This small molecule binds to this protein.
Small molecule (SMILES): NS(=O)(=O)c1cc2c(cc1Cl)N[C@H]([C@H]1C[C@H]3C=C[C@@H]1C3)NS2(=O)=O

Binding-site contacts:
Ligand atom C1 contacts residue PRO485 of chain 1.D at 4.0 Å (hydrophobic).
Ligand atom O2 contacts residue SER488 of chain 1.D at 3.4 Å (h-bond).
Ligand atom S1 contacts residue PHE486 of chain 1.D at 3.7 Å.
Ligand atom S2 contacts residue PHE486 of chain 1.D at 4.0 Å.
Ligand atom C4 contacts residue GLY722 of chain 1.A at 3.1 Å.
Ligand atom C8 contacts residue PRO485 of chain 1.D at 3.9 Å (hydrophobic).
Ligand atom O2 contacts residue MET487 of chain 1.D at 3.0 Å (h-bond).
Ligand atom CL contacts residue SER745 of chain 1.D at 3.6 Å.
Ligand atom C11 contacts residue PHE486 of chain 1.D at 2.9 Å (hydrophobic).
Ligand atom N2 contacts residue SER720 of chain 1.A at 3.7 Å.
Ligand atom O3 contacts residue PHE486 of chain 1.D at 3.6 Å (h-bond).
Ligand atom O3 contacts residue MET487 of chain 1.D at 3.5 Å.
Ligand atom C3 contacts residue PRO485 of chain 1.A at 4.0 Å (hydrophobic).
Ligand atom O4 contacts residue LEU750 of chain 1.D at 3.0 Å.
Ligand atom C14 contacts residue SER720 of chain 1.A at 3.5 Å.
Ligand atom C7 contacts residue LYS484 of chain 1.D at 4.0 Å.
Ligand atom O2 contacts residue PRO485 of chain 1.D at 2.8 Å (h-bond).
Ligand atom C5 contacts residue LEU742 of chain 1.D at 4.0 Å (hydrophobic).
Ligand atom C9 contacts residue PHE486 of chain 1.D at 3.4 Å (hydrophobic).
Ligand atom C14 contacts residue SER745 of chain 1.D at 3.0 Å.
Ligand atom N1 contacts residue PRO485 of chain 1.D at 2.6 Å (h-bond).
Ligand atom N2 contacts residue SER745 of chain 1.D at 4.0 Å.
Ligand atom C4 contacts residue LYS721 of chain 1.A at 3.7 Å.
Ligand atom S2 contacts residue ASP751 of chain 1.D at 4.0 Å.
Ligand atom C11 contacts residue MET487 of chain 1.D at 4.0 Å (hydrophobic).
Ligand atom C7 contacts residue LEU742 of chain 1.D at 3.7 Å (hydrophobic).
Ligand atom C12 contacts residue PHE486 of chain 1.D at 3.5 Å (hydrophobic).
Ligand atom O4 contacts residue ASP751 of chain 1.D at 2.6 Å (salt-bridge).
Ligand atom O1 contacts residue SER488 of chain 1.D at 4.0 Å.
Ligand atom O2 contacts residue PHE486 of chain 1.D at 3.0 Å.
Ligand atom C10 contacts residue SER720 of chain 1.A at 3.8 Å.
Ligand atom C6 contacts residue SER745 of chain 1.D at 3.6 Å.
Ligand atom C13 contacts residue SER720 of chain 1.A at 4.1 Å.
Ligand atom N3 contacts residue ASP751 of chain 1.D at 3.0 Å.
Ligand atom C3 contacts residue GLY722 of chain 1.A at 3.3 Å.
Ligand atom O1 contacts residue SER720 of chain 1.A at 4.1 Å.
Ligand atom C13 contacts residue SER745 of chain 1.D at 3.5 Å.
Ligand atom C3 contacts residue LYS721 of chain 1.A at 3.8 Å.
Ligand atom C10 contacts residue SER745 of chain 1.D at 3.7 Å.
Ligand atom S1 contacts residue PRO485 of chain 1.D at 3.3 Å (h-bond).

Sequence of chain 1.A:
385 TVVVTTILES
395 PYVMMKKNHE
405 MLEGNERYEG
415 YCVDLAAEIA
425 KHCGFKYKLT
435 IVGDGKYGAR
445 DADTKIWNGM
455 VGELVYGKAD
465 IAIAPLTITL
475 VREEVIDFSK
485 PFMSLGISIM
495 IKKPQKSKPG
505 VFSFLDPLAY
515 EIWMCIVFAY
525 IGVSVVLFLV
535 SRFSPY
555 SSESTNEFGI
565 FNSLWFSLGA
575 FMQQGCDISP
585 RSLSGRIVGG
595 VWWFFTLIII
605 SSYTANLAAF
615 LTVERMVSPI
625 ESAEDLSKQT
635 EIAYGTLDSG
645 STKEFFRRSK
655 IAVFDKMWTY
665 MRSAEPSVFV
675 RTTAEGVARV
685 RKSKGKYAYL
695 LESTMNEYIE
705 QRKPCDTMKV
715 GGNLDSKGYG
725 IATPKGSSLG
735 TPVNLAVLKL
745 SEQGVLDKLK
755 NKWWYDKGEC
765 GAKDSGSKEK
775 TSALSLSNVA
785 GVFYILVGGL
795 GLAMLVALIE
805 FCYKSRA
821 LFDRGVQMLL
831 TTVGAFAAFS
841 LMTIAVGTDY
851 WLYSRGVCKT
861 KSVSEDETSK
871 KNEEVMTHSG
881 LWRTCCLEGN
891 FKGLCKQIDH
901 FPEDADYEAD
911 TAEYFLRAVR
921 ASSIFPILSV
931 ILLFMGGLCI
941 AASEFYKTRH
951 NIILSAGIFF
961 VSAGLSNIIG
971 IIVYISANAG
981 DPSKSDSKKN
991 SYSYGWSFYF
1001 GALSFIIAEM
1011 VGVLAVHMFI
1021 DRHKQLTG

Sequence of chain 1.D:
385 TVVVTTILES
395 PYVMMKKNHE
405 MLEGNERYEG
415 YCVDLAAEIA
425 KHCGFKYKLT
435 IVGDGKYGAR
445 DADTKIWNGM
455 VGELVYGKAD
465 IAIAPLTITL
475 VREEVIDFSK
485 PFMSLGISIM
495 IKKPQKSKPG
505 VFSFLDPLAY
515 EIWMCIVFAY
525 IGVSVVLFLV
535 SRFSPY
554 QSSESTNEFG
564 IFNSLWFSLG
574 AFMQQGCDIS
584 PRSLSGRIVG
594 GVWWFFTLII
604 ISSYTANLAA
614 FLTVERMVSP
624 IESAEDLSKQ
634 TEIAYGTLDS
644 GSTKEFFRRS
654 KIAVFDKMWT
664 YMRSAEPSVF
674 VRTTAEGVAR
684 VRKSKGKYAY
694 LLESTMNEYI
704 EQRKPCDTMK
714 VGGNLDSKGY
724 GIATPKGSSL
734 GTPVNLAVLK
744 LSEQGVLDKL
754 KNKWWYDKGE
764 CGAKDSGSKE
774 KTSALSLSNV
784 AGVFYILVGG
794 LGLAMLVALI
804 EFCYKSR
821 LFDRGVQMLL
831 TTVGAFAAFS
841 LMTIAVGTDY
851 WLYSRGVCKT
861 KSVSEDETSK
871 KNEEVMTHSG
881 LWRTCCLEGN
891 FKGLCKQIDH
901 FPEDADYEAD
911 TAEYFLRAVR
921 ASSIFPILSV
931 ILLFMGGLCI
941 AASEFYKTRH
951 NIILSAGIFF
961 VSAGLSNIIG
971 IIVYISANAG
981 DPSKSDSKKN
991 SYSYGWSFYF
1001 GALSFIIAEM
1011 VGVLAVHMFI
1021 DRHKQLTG